Binding-site contacts:
Ligand atom N2 contacts residue LYS168 of chain 1.A at 4.1 Å.
Ligand atom C2 contacts residue ASN157 of chain 1.A at 2.5 Å.
Ligand atom C7 contacts residue LYS168 of chain 1.A at 4.3 Å.
Ligand atom C8 contacts residue LYS168 of chain 1.A at 3.6 Å.
Ligand atom N2 contacts residue ASN157 of chain 1.A at 3.0 Å (h-bond).
Ligand atom C1 contacts residue ASN157 of chain 1.A at 1.4 Å.
Ligand atom C3 contacts residue ASN157 of chain 1.A at 3.8 Å.
Ligand atom C5 contacts residue ASN157 of chain 1.A at 3.6 Å.
Ligand atom C7 contacts residue ASN157 of chain 1.A at 4.0 Å.
Ligand atom O5 contacts residue ASN157 of chain 1.A at 2.3 Å (h-bond).
Ligand atom O6 contacts residue ASN157 of chain 1.A at 4.3 Å.
Ligand atom C8 contacts residue ASN135 of chain 1.A at 3.5 Å.
Ligand atom C4 contacts residue ASN157 of chain 1.A at 4.2 Å.

A protein and the small-molecule ligand that binds it are described below.
Small molecule (SMILES): CC(=O)N[C@@H]1[C@@H](O)[C@H](O)[C@@H](CO)O[C@H]1O

Sequence of chain 1.A:
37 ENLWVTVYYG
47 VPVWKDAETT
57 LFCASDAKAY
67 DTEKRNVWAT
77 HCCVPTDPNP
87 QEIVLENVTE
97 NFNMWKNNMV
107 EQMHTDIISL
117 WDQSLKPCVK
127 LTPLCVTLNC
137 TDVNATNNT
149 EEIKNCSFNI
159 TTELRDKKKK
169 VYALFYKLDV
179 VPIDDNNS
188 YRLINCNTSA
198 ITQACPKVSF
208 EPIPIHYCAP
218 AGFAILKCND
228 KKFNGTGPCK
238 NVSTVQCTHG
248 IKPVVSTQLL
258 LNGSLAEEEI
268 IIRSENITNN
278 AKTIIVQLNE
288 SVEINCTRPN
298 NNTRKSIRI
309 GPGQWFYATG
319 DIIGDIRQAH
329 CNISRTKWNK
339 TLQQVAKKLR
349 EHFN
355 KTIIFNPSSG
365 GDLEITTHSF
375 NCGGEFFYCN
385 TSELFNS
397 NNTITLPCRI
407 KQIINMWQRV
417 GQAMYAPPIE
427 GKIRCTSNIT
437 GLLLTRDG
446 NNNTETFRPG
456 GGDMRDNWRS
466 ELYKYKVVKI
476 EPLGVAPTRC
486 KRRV